A protein and the small-molecule ligand that binds it are described below.
Small molecule (SMILES): CC(=O)N[C@H]1[C@H](O[C@H]2[C@H](O)[C@@H](NC(C)=O)CO[C@@H]2CO)O[C@H](CO)[C@@H](O[C@@H]2O[C@H](CO)[C@@H](O)[C@H](O)[C@@H]2O)[C@@H]1O

Sequence of chain 3.A:
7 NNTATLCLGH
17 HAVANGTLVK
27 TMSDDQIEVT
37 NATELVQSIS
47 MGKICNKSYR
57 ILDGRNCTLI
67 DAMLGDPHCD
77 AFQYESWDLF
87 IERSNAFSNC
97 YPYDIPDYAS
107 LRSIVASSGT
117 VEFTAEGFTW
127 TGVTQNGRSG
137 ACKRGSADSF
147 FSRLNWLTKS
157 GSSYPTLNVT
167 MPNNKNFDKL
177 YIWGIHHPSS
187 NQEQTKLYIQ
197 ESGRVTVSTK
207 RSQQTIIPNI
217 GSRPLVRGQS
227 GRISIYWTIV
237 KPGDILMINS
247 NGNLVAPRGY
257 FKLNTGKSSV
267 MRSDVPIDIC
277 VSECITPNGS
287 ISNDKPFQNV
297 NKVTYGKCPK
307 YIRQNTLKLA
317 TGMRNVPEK

Binding-site contacts:
Ligand atom C6 contacts residue THR39 of chain 3.A at 3.3 Å.
Ligand atom C8 contacts residue ASN37 of chain 3.A at 4.5 Å.
Ligand atom O5 contacts residue ASN37 of chain 3.A at 2.4 Å (h-bond).
Ligand atom C1 contacts residue ASN37 of chain 3.A at 1.4 Å.
Ligand atom O7 contacts residue ASN37 of chain 3.A at 3.7 Å.
Ligand atom O6 contacts residue THR39 of chain 3.A at 3.0 Å (h-bond).
Ligand atom C4 contacts residue ASN37 of chain 3.A at 4.2 Å.
Ligand atom C3 contacts residue NAG1 of chain 3.G at 3.6 Å.
Ligand atom O6 contacts residue THR317 of chain 3.A at 4.3 Å.
Ligand atom C2 contacts residue ASN37 of chain 3.A at 2.6 Å.
Ligand atom N2 contacts residue ASN37 of chain 3.A at 3.0 Å (h-bond).
Ligand atom C5 contacts residue ASN37 of chain 3.A at 3.5 Å.
Ligand atom C2 contacts residue NAG1 of chain 3.G at 4.4 Å.
Ligand atom C7 contacts residue ASN37 of chain 3.A at 3.5 Å.
Ligand atom C6 contacts residue ALA38 of chain 3.A at 4.3 Å (hydrophobic).
Ligand atom N2 contacts residue NAG1 of chain 3.G at 3.9 Å.
Ligand atom O3 contacts residue NAG1 of chain 3.G at 3.8 Å.
Ligand atom C3 contacts residue ASN37 of chain 3.A at 3.9 Å.
Ligand atom C1 contacts residue THR317 of chain 3.A at 4.4 Å.
Ligand atom C8 contacts residue NAG1 of chain 3.G at 4.2 Å.
Ligand atom O5 contacts residue THR317 of chain 3.A at 4.0 Å.